This protein binds this small molecule.
Small molecule (SMILES): Cn1c(=O)c2[nH]cnc2n(C)c1=O

Sequence of chain 2.B:
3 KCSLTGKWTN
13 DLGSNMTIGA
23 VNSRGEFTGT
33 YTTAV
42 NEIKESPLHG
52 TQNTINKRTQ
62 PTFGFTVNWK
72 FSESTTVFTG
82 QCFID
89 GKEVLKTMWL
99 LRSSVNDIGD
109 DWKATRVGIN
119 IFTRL

Binding-site contacts:
Ligand atom C1 contacts residue TRP110 of chain 1.B at 4.2 Å (hydrophobic).
Ligand atom C2 contacts residue THR77 of chain 2.B at 3.7 Å.
Ligand atom C3 contacts residue TRP110 of chain 1.B at 4.4 Å (hydrophobic).
Ligand atom C1 contacts residue TRP97 of chain 2.B at 3.6 Å (hydrophobic).
Ligand atom C3 contacts residue LEU99 of chain 2.B at 3.6 Å (hydrophobic).
Ligand atom C1 contacts residue PHE79 of chain 2.B at 3.9 Å (hydrophobic).
Ligand atom O2 contacts residue THR77 of chain 2.B at 2.5 Å (h-bond).
Ligand atom N1 contacts residue TRP70 of chain 2.B at 4.2 Å.
Ligand atom O2 contacts residue LEU99 of chain 2.B at 3.4 Å.
Ligand atom N3 contacts residue TRP70 of chain 2.B at 3.5 Å.
Ligand atom C4 contacts residue TRP110 of chain 1.B at 3.2 Å (hydrophobic).
Ligand atom C2 contacts residue TRP70 of chain 2.B at 3.5 Å (hydrophobic).
Ligand atom O2 contacts residue TRP70 of chain 2.B at 3.5 Å.
Ligand atom N1 contacts residue TRP110 of chain 1.B at 3.4 Å.
Ligand atom C8 contacts residue THR35 of chain 2.B at 4.1 Å.
Ligand atom O6 contacts residue LEU14 of chain 2.B at 3.9 Å.
Ligand atom O6 contacts residue ASN118 of chain 2.B at 3.9 Å.
Ligand atom N7 contacts residue TRP110 of chain 1.B at 3.5 Å.
Ligand atom C1 contacts residue ASN118 of chain 2.B at 4.3 Å.
Ligand atom O2 contacts residue TRP110 of chain 1.B at 4.4 Å.
Ligand atom C5 contacts residue THR35 of chain 2.B at 4.5 Å.
Ligand atom C8 contacts residue TRP110 of chain 1.B at 3.6 Å (hydrophobic).
Ligand atom C5 contacts residue TRP110 of chain 1.B at 3.2 Å (hydrophobic).
Ligand atom C4 contacts residue TRP70 of chain 2.B at 4.2 Å (hydrophobic).
Ligand atom C3 contacts residue TRP70 of chain 2.B at 3.5 Å (hydrophobic).
Ligand atom C6 contacts residue TRP110 of chain 1.B at 3.3 Å (hydrophobic).
Ligand atom N7 contacts residue THR35 of chain 2.B at 4.0 Å.
Ligand atom N3 contacts residue LEU99 of chain 2.B at 4.3 Å.
Ligand atom O6 contacts residue TRP110 of chain 1.B at 3.7 Å.
Ligand atom C2 contacts residue LEU99 of chain 2.B at 4.1 Å (hydrophobic).
Ligand atom N9 contacts residue TRP110 of chain 1.B at 3.5 Å.
Ligand atom C2 contacts residue TRP110 of chain 1.B at 3.6 Å (hydrophobic).
Ligand atom N3 contacts residue THR77 of chain 2.B at 4.4 Å.
Ligand atom N3 contacts residue TRP110 of chain 1.B at 3.7 Å.
Ligand atom C3 contacts residue THR77 of chain 2.B at 4.2 Å.
Ligand atom C1 contacts residue THR77 of chain 2.B at 3.9 Å.

Sequence of chain 1.B:
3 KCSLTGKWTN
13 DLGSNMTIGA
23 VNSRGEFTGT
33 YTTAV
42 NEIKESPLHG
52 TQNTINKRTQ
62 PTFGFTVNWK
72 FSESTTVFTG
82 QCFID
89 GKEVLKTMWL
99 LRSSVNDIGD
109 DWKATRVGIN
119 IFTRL